Binding-site contacts:
Ligand atom C4' contacts residue NAD1 of chain 4.D at 3.4 Å.
Ligand atom C4 contacts residue ARG252 of chain 4.A at 3.6 Å.
Ligand atom O3' contacts residue ARG111 of chain 4.A at 2.7 Å (salt-bridge).
Ligand atom O4 contacts residue THR264 of chain 4.A at 2.9 Å (h-bond).
Ligand atom C4 contacts residue TYR266 of chain 4.A at 3.3 Å (hydrophobic).
Ligand atom C4 contacts residue THR264 of chain 4.A at 3.5 Å.
Ligand atom O2C contacts residue ARG337 of chain 4.A at 3.5 Å.
Ligand atom C6' contacts residue GLN219 of chain 4.A at 3.4 Å.
Ligand atom O3C contacts residue GLN271 of chain 4.A at 3.3 Å.
Ligand atom N3 contacts residue THR264 of chain 4.A at 2.8 Å (h-bond).
Ligand atom N3 contacts residue TYR266 of chain 4.A at 3.5 Å.
Ligand atom O3' contacts residue NAD1 of chain 4.D at 2.9 Å (h-bond).
Ligand atom C2 contacts residue TYR266 of chain 4.A at 3.3 Å (hydrophobic).
Ligand atom O2 contacts residue TYR266 of chain 4.A at 3.0 Å (h-bond).
Ligand atom O6' contacts residue MET156 of chain 4.A at 3.5 Å (h-bond).
Ligand atom C3' contacts residue ARG111 of chain 4.A at 3.4 Å.
Ligand atom O5' contacts residue VAL221 of chain 4.A at 3.6 Å.
Ligand atom O4 contacts residue TYR266 of chain 4.A at 3.4 Å (h-bond).
Ligand atom O1B contacts residue ARG337 of chain 4.A at 2.8 Å (salt-bridge).
Ligand atom O4' contacts residue TYR192 of chain 4.A at 2.6 Å (h-bond).
Ligand atom C3C contacts residue GLU339 of chain 4.A at 3.5 Å.
Ligand atom O2C contacts residue TYR266 of chain 4.A at 3.4 Å.
Ligand atom O4C contacts residue VAL310 of chain 4.A at 3.6 Å.
Ligand atom O2A contacts residue THR248 of chain 4.A at 3.2 Å.
Ligand atom O6' contacts residue GLY157 of chain 4.A at 3.2 Å (h-bond).
Ligand atom N1 contacts residue TYR266 of chain 4.A at 3.5 Å.
Ligand atom O4 contacts residue ARG252 of chain 4.A at 2.8 Å (salt-bridge).
Ligand atom O1A contacts residue ARG337 of chain 4.A at 2.8 Å (salt-bridge).
Ligand atom O3C contacts residue ARG273 of chain 4.A at 3.4 Å (salt-bridge).
Ligand atom C5 contacts residue TYR266 of chain 4.A at 3.6 Å (hydrophobic).
Ligand atom C3' contacts residue TYR192 of chain 4.A at 3.5 Å (hydrophobic).
Ligand atom C4' contacts residue TYR192 of chain 4.A at 3.6 Å (hydrophobic).
Ligand atom O2 contacts residue VAL310 of chain 4.A at 3.5 Å.
Ligand atom O3C contacts residue GLU339 of chain 4.A at 2.7 Å (salt-bridge).
Ligand atom O4' contacts residue ALA155 of chain 4.A at 3.2 Å.
Ligand atom O2A contacts residue ALA249 of chain 4.A at 2.7 Å (h-bond).
Ligand atom O5C contacts residue ARG337 of chain 4.A at 3.6 Å.
Ligand atom O3' contacts residue TYR192 of chain 4.A at 3.0 Å (h-bond).
Ligand atom O2' contacts residue ARG111 of chain 4.A at 3.0 Å (salt-bridge).
Ligand atom O2C contacts residue GLU339 of chain 4.A at 2.7 Å (salt-bridge).

Sequence of chain 4.A:
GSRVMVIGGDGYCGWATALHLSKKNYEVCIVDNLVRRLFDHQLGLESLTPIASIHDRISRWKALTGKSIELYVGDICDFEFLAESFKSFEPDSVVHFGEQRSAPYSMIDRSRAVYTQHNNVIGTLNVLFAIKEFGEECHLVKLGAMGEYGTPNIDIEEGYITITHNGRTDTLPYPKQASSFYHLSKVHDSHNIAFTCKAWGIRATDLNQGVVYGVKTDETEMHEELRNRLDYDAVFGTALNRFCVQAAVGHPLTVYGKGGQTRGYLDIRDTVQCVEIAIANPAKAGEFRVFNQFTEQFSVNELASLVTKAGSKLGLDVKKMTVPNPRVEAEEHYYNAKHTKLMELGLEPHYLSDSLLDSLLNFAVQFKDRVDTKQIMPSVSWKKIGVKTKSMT

A protein and the small-molecule ligand that binds it are described below.
Small molecule (SMILES): O=c1ccn([C@@H]2O[C@H](CO[P](=O)(O)O[P](=O)(O)O[C@H]3O[C@H](CO)[C@@H](O)[C@H](O)[C@H]3O)[C@@H](O)[C@H]2O)c(=O)[nH]1